This small molecule binds to this protein.
Small molecule (SMILES): CCC(=O)OC[C@H](COP(=O)(O)OCC[N+](C)(C)C)OC(=O)CC

Binding-site contacts:
Ligand atom C5 contacts residue SER217 of chain 1.B at 2.9 Å.
Ligand atom C1 contacts residue GLY132 of chain 1.B at 4.2 Å.
Ligand atom C33 contacts residue SER217 of chain 1.B at 3.8 Å.
Ligand atom C8 contacts residue SER217 of chain 1.B at 4.4 Å.
Ligand atom O4P contacts residue SER217 of chain 1.B at 4.2 Å.
Ligand atom C8 contacts residue THR219 of chain 1.B at 3.4 Å.
Ligand atom C3 contacts residue THR130 of chain 1.B at 4.2 Å.
Ligand atom C4 contacts residue SER217 of chain 1.B at 3.8 Å.
Ligand atom C5 contacts residue THR219 of chain 1.B at 4.0 Å.
Ligand atom C2 contacts residue THR130 of chain 1.B at 3.9 Å.
Ligand atom C8 contacts residue ASN218 of chain 1.B at 4.3 Å.
Ligand atom C7 contacts residue SER217 of chain 1.B at 3.7 Å.
Ligand atom C31 contacts residue PRO216 of chain 1.B at 4.3 Å (hydrophobic).
Ligand atom C1 contacts residue LYS131 of chain 1.B at 4.0 Å.
Ligand atom O2 contacts residue SER217 of chain 1.B at 4.5 Å.
Ligand atom N contacts residue THR219 of chain 1.B at 4.3 Å.
Ligand atom C1 contacts residue THR130 of chain 1.B at 3.4 Å.
Ligand atom O31 contacts residue THR130 of chain 1.B at 4.1 Å.
Ligand atom O4P contacts residue GLY132 of chain 1.B at 3.9 Å.
Ligand atom N contacts residue SER217 of chain 1.B at 3.9 Å.
Ligand atom C31 contacts residue SER217 of chain 1.B at 3.9 Å.
Ligand atom C7 contacts residue ASN218 of chain 1.B at 3.3 Å.
Ligand atom O2P contacts residue LYS131 of chain 1.B at 3.5 Å.
Ligand atom O3P contacts residue THR130 of chain 1.B at 4.4 Å.
Ligand atom C33 contacts residue ASN218 of chain 1.B at 4.0 Å.
Ligand atom C32 contacts residue SER217 of chain 1.B at 3.5 Å.
Ligand atom C1 contacts residue SER217 of chain 1.B at 4.4 Å.
Ligand atom P contacts residue GLY132 of chain 1.B at 3.9 Å.
Ligand atom N contacts residue ASN218 of chain 1.B at 4.3 Å.
Ligand atom O2P contacts residue GLY132 of chain 1.B at 2.8 Å (h-bond).
Ligand atom O11 contacts residue THR130 of chain 1.B at 4.1 Å.
Ligand atom C33 contacts residue PRO216 of chain 1.B at 4.2 Å (hydrophobic).
Ligand atom O31 contacts residue PRO216 of chain 1.B at 3.4 Å (h-bond).
Ligand atom O31 contacts residue SER217 of chain 1.B at 3.8 Å.
Ligand atom C5 contacts residue ASN218 of chain 1.B at 4.5 Å.

Sequence of chain 1.B:
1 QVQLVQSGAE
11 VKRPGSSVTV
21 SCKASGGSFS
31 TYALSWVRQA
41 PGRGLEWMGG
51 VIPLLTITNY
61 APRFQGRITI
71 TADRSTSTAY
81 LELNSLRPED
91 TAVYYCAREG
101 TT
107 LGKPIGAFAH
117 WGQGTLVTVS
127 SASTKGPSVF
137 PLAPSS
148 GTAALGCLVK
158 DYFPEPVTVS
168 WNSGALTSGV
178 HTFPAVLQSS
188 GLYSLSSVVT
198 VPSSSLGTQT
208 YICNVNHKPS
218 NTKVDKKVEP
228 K